Sequence of chain 1.A:
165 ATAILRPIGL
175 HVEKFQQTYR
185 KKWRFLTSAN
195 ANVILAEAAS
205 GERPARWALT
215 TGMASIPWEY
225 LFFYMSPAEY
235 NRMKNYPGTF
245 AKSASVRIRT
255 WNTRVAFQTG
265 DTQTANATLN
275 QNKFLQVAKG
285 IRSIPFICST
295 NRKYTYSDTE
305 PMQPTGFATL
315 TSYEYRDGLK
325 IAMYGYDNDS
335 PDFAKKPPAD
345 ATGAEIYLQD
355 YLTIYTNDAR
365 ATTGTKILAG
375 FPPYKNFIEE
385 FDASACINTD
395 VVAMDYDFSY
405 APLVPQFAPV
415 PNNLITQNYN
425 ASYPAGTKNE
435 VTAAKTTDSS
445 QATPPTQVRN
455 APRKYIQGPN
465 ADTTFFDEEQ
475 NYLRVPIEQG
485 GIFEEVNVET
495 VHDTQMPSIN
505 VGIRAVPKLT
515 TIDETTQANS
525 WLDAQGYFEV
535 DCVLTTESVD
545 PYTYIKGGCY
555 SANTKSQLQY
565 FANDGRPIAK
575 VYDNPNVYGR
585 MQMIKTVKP

Binding-site contacts:
Ligand atom C5 contacts residue VAL495 of chain 1.A at 3.0 Å (hydrophobic).
Ligand atom C5' contacts residue PHE402 of chain 1.A at 3.4 Å (hydrophobic).
Ligand atom C6 contacts residue DG3 of chain 1.C at 3.5 Å.
Ligand atom N4 contacts residue GLU493 of chain 1.A at 2.6 Å (salt-bridge).
Ligand atom C5 contacts residue DG3 of chain 1.C at 3.4 Å.
Ligand atom C6 contacts residue VAL495 of chain 1.A at 3.7 Å (hydrophobic).
Ligand atom C4 contacts residue DG3 of chain 1.C at 3.5 Å.
Ligand atom N3 contacts residue GLU493 of chain 1.A at 3.5 Å (salt-bridge).
Ligand atom O6 contacts residue DG4 of chain 1.C at 3.5 Å (h-bond).
Ligand atom C4 contacts residue GLU493 of chain 1.A at 3.4 Å.
Ligand atom O3' contacts residue SER403 of chain 1.A at 3.5 Å.
Ligand atom C2 contacts residue DG3 of chain 1.C at 3.4 Å.
Ligand atom N4 contacts residue PHE487 of chain 1.A at 2.9 Å (h-bond).
Ligand atom O5' contacts residue SER403 of chain 1.A at 3.1 Å (h-bond).
Ligand atom O4' contacts residue DG3 of chain 1.C at 3.2 Å (h-bond).
Ligand atom N2 contacts residue DG3 of chain 1.C at 3.5 Å (h-bond).
Ligand atom N1 contacts residue DG3 of chain 1.C at 3.5 Å.
Ligand atom N4 contacts residue GLU489 of chain 1.A at 3.7 Å.
Ligand atom OP2 contacts residue HIS496 of chain 1.A at 2.9 Å (h-bond).
Ligand atom O6 contacts residue DG3 of chain 1.C at 3.5 Å.
Ligand atom C4 contacts residue PHE487 of chain 1.A at 3.7 Å (hydrophobic).
Ligand atom C5' contacts residue SER403 of chain 1.A at 3.2 Å.
Ligand atom O5' contacts residue ASP401 of chain 1.A at 3.7 Å.
Ligand atom N9 contacts residue DG3 of chain 1.C at 3.6 Å.
Ligand atom C8 contacts residue DG3 of chain 1.C at 3.6 Å.
Ligand atom C2' contacts residue THR494 of chain 1.A at 3.3 Å.
Ligand atom C4 contacts residue VAL495 of chain 1.A at 3.1 Å (hydrophobic).
Ligand atom N4 contacts residue VAL495 of chain 1.A at 3.1 Å.
Ligand atom N3 contacts residue DG3 of chain 1.C at 3.4 Å.
Ligand atom O3' contacts residue ASP401 of chain 1.A at 3.5 Å.
Ligand atom O4' contacts residue ASP401 of chain 1.A at 3.2 Å (salt-bridge).
Ligand atom O3' contacts residue HIS496 of chain 1.A at 3.7 Å.
Ligand atom N1 contacts residue TYR404 of chain 1.A at 3.6 Å.
Ligand atom C1' contacts residue DG3 of chain 1.C at 3.7 Å.
Ligand atom O4' contacts residue SER403 of chain 1.A at 3.3 Å (h-bond).
Ligand atom C5' contacts residue ASP401 of chain 1.A at 3.5 Å.
Ligand atom C6 contacts residue TYR404 of chain 1.A at 3.6 Å (hydrophobic).
Ligand atom C2 contacts residue TYR404 of chain 1.A at 3.6 Å (hydrophobic).
Ligand atom C1' contacts residue SER403 of chain 1.A at 3.2 Å.
Ligand atom C4' contacts residue ASP401 of chain 1.A at 3.5 Å.

A protein and the small-molecule ligand that binds it are described below.
Small molecule (SMILES): Nc1ccn([C@H]2C[C@H](O[P](=O)(O)OC[C@H]3O[C@@H](n4cnc5c(=O)nc(N)[nH]c54)C[C@@H]3O[P](=O)(O)OC[C@H]3O[C@@H](n4cnc5c(N)ncnc54)C[C@@H]3O)[C@@H](COP(=O)=O)O2)c(=O)n1